Sequence of chain 1.C:
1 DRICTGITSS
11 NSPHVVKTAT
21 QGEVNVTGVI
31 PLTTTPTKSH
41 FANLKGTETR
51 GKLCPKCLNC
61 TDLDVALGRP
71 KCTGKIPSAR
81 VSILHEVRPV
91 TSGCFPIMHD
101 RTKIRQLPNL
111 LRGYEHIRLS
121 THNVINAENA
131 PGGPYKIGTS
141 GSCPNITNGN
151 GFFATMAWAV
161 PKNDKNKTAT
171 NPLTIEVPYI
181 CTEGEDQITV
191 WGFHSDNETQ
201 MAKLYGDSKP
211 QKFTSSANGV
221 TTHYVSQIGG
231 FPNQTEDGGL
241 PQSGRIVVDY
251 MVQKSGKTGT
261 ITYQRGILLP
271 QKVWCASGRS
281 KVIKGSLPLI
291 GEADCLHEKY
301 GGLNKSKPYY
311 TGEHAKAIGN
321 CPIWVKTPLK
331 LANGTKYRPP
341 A

The small molecule below binds the protein below.
Small molecule (SMILES): CC(=O)N[C@H]1[C@H](O[C@H]2[C@H](O)[C@@H](NC(C)=O)CO[C@@H]2CO)O[C@H](CO)[C@@H](O[C@@H]2O[C@H](CO)[C@@H](O)[C@H](O)[C@@H]2O)[C@@H]1O

Binding-site contacts:
Ligand atom O5 contacts residue ASN150 of chain 1.C at 3.3 Å (h-bond).
Ligand atom C7 contacts residue ASN145 of chain 1.C at 3.6 Å.
Ligand atom C5 contacts residue ASN145 of chain 1.C at 3.6 Å.
Ligand atom O6 contacts residue ASN150 of chain 1.C at 2.9 Å (h-bond).
Ligand atom C2 contacts residue ASN145 of chain 1.C at 2.3 Å.
Ligand atom C6 contacts residue ASN148 of chain 1.C at 4.2 Å.
Ligand atom C4 contacts residue ASN145 of chain 1.C at 4.1 Å.
Ligand atom C1 contacts residue ASN145 of chain 1.C at 1.5 Å.
Ligand atom N2 contacts residue ASN145 of chain 1.C at 2.9 Å (h-bond).
Ligand atom O7 contacts residue ASN145 of chain 1.C at 3.5 Å (h-bond).
Ligand atom C6 contacts residue ASN150 of chain 1.C at 3.8 Å.
Ligand atom C1 contacts residue ASN150 of chain 1.C at 4.2 Å.
Ligand atom C1 contacts residue THR147 of chain 1.C at 4.1 Å.
Ligand atom C5 contacts residue ASN150 of chain 1.C at 4.1 Å.
Ligand atom C1 contacts residue ASN148 of chain 1.C at 4.3 Å.
Ligand atom O6 contacts residue GLY149 of chain 1.C at 3.0 Å.
Ligand atom C5 contacts residue ASN148 of chain 1.C at 4.1 Å.
Ligand atom C3 contacts residue ASN145 of chain 1.C at 3.7 Å.
Ligand atom O5 contacts residue GLY149 of chain 1.C at 4.1 Å.
Ligand atom O5 contacts residue ASN148 of chain 1.C at 3.8 Å.
Ligand atom C6 contacts residue GLY149 of chain 1.C at 4.2 Å.
Ligand atom O5 contacts residue ASN145 of chain 1.C at 2.3 Å (h-bond).
Ligand atom O6 contacts residue ASN148 of chain 1.C at 3.2 Å (h-bond).
Ligand atom N2 contacts residue THR147 of chain 1.C at 4.1 Å.